The small molecule below binds the protein below.
Small molecule (SMILES): O=[N+]([O-])c1cccc(O[C@H]2O[C@H](CO)[C@H](O)[C@H](O)[C@H]2O)c1

Binding-site contacts:
Ligand atom O8 contacts residue GLN61 of chain 1.A at 3.3 Å (h-bond).
Ligand atom O4 contacts residue GLN56 of chain 1.A at 3.1 Å.
Ligand atom C5 contacts residue TRP88 of chain 1.A at 3.7 Å (hydrophobic).
Ligand atom C6 contacts residue GLN56 of chain 1.A at 3.7 Å.
Ligand atom C3 contacts residue ASN90 of chain 1.A at 3.9 Å.
Ligand atom O2 contacts residue ASN90 of chain 1.A at 3.2 Å (h-bond).
Ligand atom C6 contacts residue GLU51 of chain 1.A at 4.1 Å.
Ligand atom O3 contacts residue ASN90 of chain 1.A at 2.8 Å (h-bond).
Ligand atom O7 contacts residue TYR12 of chain 1.A at 3.5 Å.
Ligand atom O6 contacts residue GLN56 of chain 1.A at 3.5 Å (h-bond).
Ligand atom C4 contacts residue GLU51 of chain 1.A at 3.3 Å.
Ligand atom O3 contacts residue LYS91 of chain 1.A at 3.0 Å (salt-bridge).
Ligand atom C7 contacts residue TRP88 of chain 1.A at 4.0 Å (hydrophobic).
Ligand atom O6 contacts residue HIS57 of chain 1.A at 3.6 Å.
Ligand atom C3 contacts residue TRP88 of chain 1.A at 3.6 Å (hydrophobic).
Ligand atom O1 contacts residue TRP88 of chain 1.A at 3.6 Å (h-bond).
Ligand atom C2 contacts residue LYS91 of chain 1.A at 4.0 Å.
Ligand atom O6 contacts residue GLN61 of chain 1.A at 3.2 Å (h-bond).
Ligand atom O8 contacts residue TYR12 of chain 1.A at 4.0 Å.
Ligand atom C5 contacts residue GLN56 of chain 1.A at 4.2 Å.
Ligand atom O8 contacts residue GLY33 of chain 1.B at 2.8 Å (h-bond).
Ligand atom C2 contacts residue ASN90 of chain 1.A at 4.2 Å.
Ligand atom O5 contacts residue GLN56 of chain 1.A at 3.4 Å (h-bond).
Ligand atom O4 contacts residue GLU51 of chain 1.A at 2.7 Å (salt-bridge).
Ligand atom C4 contacts residue LYS91 of chain 1.A at 3.9 Å.
Ligand atom C8 contacts residue TRP88 of chain 1.A at 3.8 Å (hydrophobic).
Ligand atom C3 contacts residue LYS91 of chain 1.A at 3.7 Å.
Ligand atom C6 contacts residue TRP88 of chain 1.A at 3.9 Å (hydrophobic).
Ligand atom O3 contacts residue TRP88 of chain 1.A at 3.6 Å.
Ligand atom O8 contacts residue TRP88 of chain 1.A at 3.5 Å.
Ligand atom O8 contacts residue ALA32 of chain 1.B at 3.9 Å.
Ligand atom O7 contacts residue GLY33 of chain 1.B at 3.0 Å.
Ligand atom N1 contacts residue TYR12 of chain 1.A at 3.7 Å.
Ligand atom O4 contacts residue LYS91 of chain 1.A at 3.0 Å (salt-bridge).
Ligand atom C6 contacts residue HIS57 of chain 1.A at 3.3 Å.
Ligand atom O6 contacts residue TRP88 of chain 1.A at 3.7 Å.
Ligand atom O3 contacts residue GLU51 of chain 1.A at 4.2 Å.
Ligand atom N1 contacts residue GLY33 of chain 1.B at 3.5 Å (h-bond).
Ligand atom C4 contacts residue TRP88 of chain 1.A at 3.7 Å (hydrophobic).
Ligand atom C4 contacts residue GLN56 of chain 1.A at 4.2 Å.

Sequence of chain 1.A:
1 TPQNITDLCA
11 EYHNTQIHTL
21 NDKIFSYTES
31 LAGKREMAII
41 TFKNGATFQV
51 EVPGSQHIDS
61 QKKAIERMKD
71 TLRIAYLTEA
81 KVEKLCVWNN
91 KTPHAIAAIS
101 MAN

Sequence of chain 1.B:
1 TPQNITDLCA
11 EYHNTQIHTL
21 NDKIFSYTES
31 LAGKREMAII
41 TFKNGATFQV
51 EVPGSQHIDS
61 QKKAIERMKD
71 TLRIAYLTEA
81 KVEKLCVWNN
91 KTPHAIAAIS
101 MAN